Sequence of chain 8.U:
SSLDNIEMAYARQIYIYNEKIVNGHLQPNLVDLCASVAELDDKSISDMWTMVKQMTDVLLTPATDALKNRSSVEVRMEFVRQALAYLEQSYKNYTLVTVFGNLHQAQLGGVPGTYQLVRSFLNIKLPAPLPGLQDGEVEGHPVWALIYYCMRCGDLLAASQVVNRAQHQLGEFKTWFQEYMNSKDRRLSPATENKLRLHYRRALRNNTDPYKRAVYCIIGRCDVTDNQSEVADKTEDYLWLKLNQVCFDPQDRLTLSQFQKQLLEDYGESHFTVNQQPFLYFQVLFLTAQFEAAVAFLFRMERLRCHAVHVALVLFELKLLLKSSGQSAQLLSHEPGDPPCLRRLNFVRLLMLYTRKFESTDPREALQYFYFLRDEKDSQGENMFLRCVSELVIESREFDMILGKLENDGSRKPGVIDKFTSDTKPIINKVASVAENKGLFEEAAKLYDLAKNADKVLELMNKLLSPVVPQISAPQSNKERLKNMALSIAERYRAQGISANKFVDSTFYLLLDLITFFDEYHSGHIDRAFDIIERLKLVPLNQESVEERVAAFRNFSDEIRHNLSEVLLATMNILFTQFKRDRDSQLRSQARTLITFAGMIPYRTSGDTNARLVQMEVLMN

This protein binds this small molecule.
Small molecule (SMILES): CC[C@H](C)[C@H](NC(=O)[C@H](CO)NC(=O)[C@H](CCCN=C(N)N)NC(=O)[C@@H](NC(=O)[C@@H]1CCCN1C(=O)[C@@H]1CCCN1C(=O)[C@H](C)N)C(C)C)C(=O)N[C@H](C=O)Cc1ccc(O)cc1

Binding-site contacts:
Ligand atom CB contacts residue TYR238 of chain 8.U at 3.6 Å (hydrophobic).
Ligand atom CD1 contacts residue TYR94 of chain 8.U at 3.5 Å (hydrophobic).
Ligand atom C contacts residue LEU286 of chain 8.U at 3.8 Å (hydrophobic).
Ligand atom CG contacts residue ASP233 of chain 8.U at 3.0 Å.
Ligand atom CG contacts residue LYS234 of chain 8.U at 3.3 Å.
Ligand atom O contacts residue LYS234 of chain 8.U at 3.6 Å.
Ligand atom N contacts residue ASN227 of chain 8.U at 3.0 Å (h-bond).
Ligand atom C contacts residue ASN227 of chain 8.U at 3.5 Å.
Ligand atom N contacts residue TYR273 of chain 8.U at 3.9 Å.
Ligand atom CG1 contacts residue TYR94 of chain 8.U at 3.8 Å (hydrophobic).
Ligand atom C contacts residue THR235 of chain 8.U at 3.6 Å.
Ligand atom CG2 contacts residue ASN281 of chain 8.U at 3.6 Å.
Ligand atom C contacts residue ASN281 of chain 8.U at 3.8 Å.
Ligand atom O contacts residue ASN281 of chain 8.U at 2.6 Å (h-bond).
Ligand atom N contacts residue THR235 of chain 8.U at 3.9 Å.
Ligand atom O contacts residue ASN227 of chain 8.U at 3.6 Å.
Ligand atom CD1 contacts residue TYR91 of chain 8.U at 3.9 Å (hydrophobic).
Ligand atom O contacts residue LEU286 of chain 8.U at 3.2 Å.
Ligand atom CG2 contacts residue HIS277 of chain 8.U at 3.3 Å.
Ligand atom O contacts residue TYR94 of chain 8.U at 2.9 Å.
Ligand atom N contacts residue THR235 of chain 8.U at 3.5 Å (h-bond).
Ligand atom CA contacts residue ASN227 of chain 8.U at 3.7 Å.
Ligand atom C contacts residue TYR94 of chain 8.U at 4.0 Å (hydrophobic).
Ligand atom CB contacts residue ASP233 of chain 8.U at 3.0 Å.
Ligand atom CG1 contacts residue VAL280 of chain 8.U at 4.0 Å (hydrophobic).
Ligand atom O contacts residue THR235 of chain 8.U at 3.0 Å (h-bond).
Ligand atom O contacts residue HIS277 of chain 8.U at 3.4 Å.
Ligand atom CG2 contacts residue GLU236 of chain 8.U at 3.3 Å.
Ligand atom CG contacts residue TYR273 of chain 8.U at 3.6 Å (hydrophobic).
Ligand atom CG contacts residue HIS277 of chain 8.U at 3.8 Å.
Ligand atom CG2 contacts residue PHE278 of chain 8.U at 3.7 Å (hydrophobic).
Ligand atom CG2 contacts residue LEU286 of chain 8.U at 3.7 Å (hydrophobic).
Ligand atom C contacts residue THR235 of chain 8.U at 3.6 Å.
Ligand atom O contacts residue THR235 of chain 8.U at 3.1 Å (h-bond).
Ligand atom CD contacts residue HIS277 of chain 8.U at 3.9 Å.
Ligand atom C contacts residue THR235 of chain 8.U at 3.6 Å.
Ligand atom CB contacts residue LEU286 of chain 8.U at 3.9 Å (hydrophobic).
Ligand atom CB contacts residue HIS277 of chain 8.U at 3.7 Å.
Ligand atom CA contacts residue THR235 of chain 8.U at 3.6 Å.
Ligand atom CD contacts residue TYR273 of chain 8.U at 3.3 Å (hydrophobic).